This small molecule binds to this protein.
Small molecule (SMILES): Nc1ncnc2c1ncn2[C@@H]1O[C@H](COP(=O)(O)O)[C@@H](OP(=O)(O)O)[C@H]1O

Sequence of chain 1.A:
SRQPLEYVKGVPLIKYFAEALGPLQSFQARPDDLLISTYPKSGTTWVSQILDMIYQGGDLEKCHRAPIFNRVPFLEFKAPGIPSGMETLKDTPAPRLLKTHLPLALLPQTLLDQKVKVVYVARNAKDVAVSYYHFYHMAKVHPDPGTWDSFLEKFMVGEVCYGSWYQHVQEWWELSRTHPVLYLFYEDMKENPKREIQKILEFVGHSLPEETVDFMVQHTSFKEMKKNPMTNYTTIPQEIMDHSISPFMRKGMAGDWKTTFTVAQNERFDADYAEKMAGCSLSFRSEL

Binding-site contacts:
Ligand atom O3' contacts residue ARG130 of chain 1.A at 3.2 Å (salt-bridge).
Ligand atom N3 contacts residue TYR193 of chain 1.A at 2.9 Å (h-bond).
Ligand atom O5P contacts residue THR51 of chain 1.A at 3.3 Å (h-bond).
Ligand atom N1 contacts residue TRP53 of chain 1.A at 3.2 Å.
Ligand atom C2' contacts residue PHE255 of chain 1.A at 3.7 Å (hydrophobic).
Ligand atom P1 contacts residue ARG257 of chain 1.A at 3.6 Å.
Ligand atom C5' contacts residue LYS48 of chain 1.A at 3.6 Å.
Ligand atom O2' contacts residue ARG257 of chain 1.A at 3.4 Å (salt-bridge).
Ligand atom N7 contacts residue MET256 of chain 1.A at 3.5 Å (h-bond).
Ligand atom O6P contacts residue THR51 of chain 1.A at 2.8 Å (h-bond).
Ligand atom O6P contacts residue LYS48 of chain 1.A at 3.3 Å (salt-bridge).
Ligand atom O1P contacts residue ARG257 of chain 1.A at 3.1 Å (salt-bridge).
Ligand atom N6 contacts residue PHE229 of chain 1.A at 3.5 Å (h-bond).
Ligand atom O5' contacts residue LYS48 of chain 1.A at 3.6 Å.
Ligand atom O4P contacts residue LYS48 of chain 1.A at 2.7 Å (salt-bridge).
Ligand atom O5' contacts residue GLY50 of chain 1.A at 3.4 Å (h-bond).
Ligand atom N6 contacts residue THR227 of chain 1.A at 2.7 Å (h-bond).
Ligand atom C6 contacts residue TRP53 of chain 1.A at 3.5 Å (hydrophobic).
Ligand atom O3P contacts residue ARG130 of chain 1.A at 2.9 Å (salt-bridge).
Ligand atom P2 contacts residue THR51 of chain 1.A at 3.5 Å.
Ligand atom O5P contacts residue THR52 of chain 1.A at 2.6 Å (h-bond).
Ligand atom O4P contacts residue PHE255 of chain 1.A at 3.3 Å.
Ligand atom O3' contacts residue SER138 of chain 1.A at 3.6 Å (h-bond).
Ligand atom O1P contacts residue SER138 of chain 1.A at 2.7 Å (h-bond).
Ligand atom O2P contacts residue ARG257 of chain 1.A at 3.2 Å.
Ligand atom O3P contacts residue ARG257 of chain 1.A at 3.2 Å (salt-bridge).
Ligand atom O2P contacts residue LYS258 of chain 1.A at 2.7 Å (salt-bridge).
Ligand atom O6P contacts residue GLY50 of chain 1.A at 2.9 Å (h-bond).
Ligand atom C2 contacts residue TRP53 of chain 1.A at 3.3 Å (hydrophobic).
Ligand atom O6P contacts residue SER49 of chain 1.A at 3.1 Å (h-bond).
Ligand atom O2' contacts residue GLY259 of chain 1.A at 3.6 Å (h-bond).
Ligand atom N6 contacts residue TRP53 of chain 1.A at 3.3 Å.
Ligand atom O2' contacts residue PHE229 of chain 1.A at 3.6 Å.
Ligand atom C2 contacts residue TYR193 of chain 1.A at 3.5 Å (hydrophobic).
Ligand atom N6 contacts residue MET232 of chain 1.A at 3.1 Å (h-bond).
Ligand atom N6 contacts residue SER228 of chain 1.A at 3.5 Å.
Ligand atom P1 contacts residue SER138 of chain 1.A at 3.6 Å.
Ligand atom C8 contacts residue MET256 of chain 1.A at 3.3 Å (hydrophobic).
Ligand atom O5P contacts residue PHE255 of chain 1.A at 3.5 Å.
Ligand atom O2P contacts residue GLY259 of chain 1.A at 3.0 Å (h-bond).